A small-molecule ligand and the protein it binds are described below.
Small molecule (SMILES): NC(=O)[C@H]1CC[C@H]1C(=O)N1CCc2c(OCCO)cccc2[C@H]1CN1C(=O)c2ccccc2C1=O

Binding-site contacts:
Ligand atom C23 contacts residue GLY48 of chain 1.F at 3.8 Å.
Ligand atom C15 contacts residue ALA240 of chain 1.F at 3.6 Å (hydrophobic).
Ligand atom C14 contacts residue GLY48 of chain 1.F at 3.7 Å.
Ligand atom C32 contacts residue TYR18 of chain 1.F at 3.6 Å (hydrophobic).
Ligand atom C36 contacts residue TYR256 of chain 1.F at 3.8 Å (hydrophobic).
Ligand atom C13 contacts residue SER286 of chain 1.F at 3.6 Å.
Ligand atom C32 contacts residue PHE261 of chain 1.F at 3.4 Å (hydrophobic).
Ligand atom C29 contacts residue SER286 of chain 1.F at 3.5 Å.
Ligand atom C4 contacts residue SER47 of chain 1.F at 3.6 Å.
Ligand atom C18 contacts residue GLY193 of chain 1.F at 3.6 Å.
Ligand atom N28 contacts residue TYR256 of chain 1.F at 3.9 Å.
Ligand atom C23 contacts residue ILE100 of chain 1.F at 3.7 Å (hydrophobic).
Ligand atom C23 contacts residue LEU49 of chain 1.F at 3.5 Å (hydrophobic).
Ligand atom C19 contacts residue GLY193 of chain 1.F at 3.8 Å.
Ligand atom C33 contacts residue PHE261 of chain 1.F at 3.8 Å (hydrophobic).
Ligand atom O24 contacts residue ILE100 of chain 1.F at 3.8 Å.
Ligand atom O21 contacts residue GLY48 of chain 1.F at 3.6 Å.
Ligand atom O30 contacts residue SER286 of chain 1.F at 2.4 Å (h-bond).
Ligand atom N1 contacts residue ARG64 of chain 1.F at 3.5 Å.
Ligand atom O3 contacts residue ARG99 of chain 1.F at 3.1 Å (salt-bridge).
Ligand atom C16 contacts residue ALA240 of chain 1.F at 3.8 Å (hydrophobic).
Ligand atom O24 contacts residue VAL288 of chain 1.F at 3.5 Å (h-bond).
Ligand atom C16 contacts residue ARG99 of chain 1.F at 3.8 Å.
Ligand atom O24 contacts residue LEU49 of chain 1.F at 2.7 Å (h-bond).
Ligand atom C37 contacts residue TYR256 of chain 1.F at 3.9 Å (hydrophobic).
Ligand atom C32 contacts residue TYR256 of chain 1.F at 3.9 Å (hydrophobic).
Ligand atom O21 contacts residue ARG99 of chain 1.F at 3.8 Å.
Ligand atom N1 contacts residue ASN98 of chain 1.F at 2.9 Å (h-bond).
Ligand atom O11 contacts residue ARG99 of chain 1.F at 3.2 Å (salt-bridge).
Ligand atom C7 contacts residue TYR18 of chain 1.F at 3.6 Å (hydrophobic).
Ligand atom C4 contacts residue ARG64 of chain 1.F at 3.7 Å.
Ligand atom C14 contacts residue GLY287 of chain 1.F at 3.9 Å.
Ligand atom N1 contacts residue GLY48 of chain 1.F at 3.8 Å.
Ligand atom C19 contacts residue ARG99 of chain 1.F at 3.9 Å.
Ligand atom C25 contacts residue ARG99 of chain 1.F at 3.8 Å.
Ligand atom C35 contacts residue TYR256 of chain 1.F at 3.7 Å (hydrophobic).
Ligand atom C31 contacts residue TYR256 of chain 1.F at 3.9 Å (hydrophobic).
Ligand atom C34 contacts residue TYR256 of chain 1.F at 3.7 Å (hydrophobic).
Ligand atom C2 contacts residue ARG64 of chain 1.F at 3.5 Å.
Ligand atom C20 contacts residue ARG99 of chain 1.F at 3.6 Å.

Sequence of chain 1.F:
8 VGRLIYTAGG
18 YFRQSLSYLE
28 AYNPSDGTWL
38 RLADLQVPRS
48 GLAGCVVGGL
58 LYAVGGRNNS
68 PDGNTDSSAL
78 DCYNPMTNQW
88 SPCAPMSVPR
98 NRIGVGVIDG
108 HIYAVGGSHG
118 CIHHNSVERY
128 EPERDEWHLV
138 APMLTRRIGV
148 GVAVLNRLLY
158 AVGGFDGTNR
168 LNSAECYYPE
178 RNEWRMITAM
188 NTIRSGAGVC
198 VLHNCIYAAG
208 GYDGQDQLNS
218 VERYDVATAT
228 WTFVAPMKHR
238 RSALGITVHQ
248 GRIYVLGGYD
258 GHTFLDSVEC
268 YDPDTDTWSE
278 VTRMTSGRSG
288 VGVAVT